Binding-site contacts:
Ligand atom C6 contacts residue ASN299 of chain 1.A at 4.4 Å.
Ligand atom O7 contacts residue GLU298 of chain 1.A at 4.1 Å.
Ligand atom C8 contacts residue ASN299 of chain 1.A at 4.1 Å.
Ligand atom C5 contacts residue ASN299 of chain 1.A at 3.6 Å.
Ligand atom O7 contacts residue ASN299 of chain 1.A at 2.6 Å (h-bond).
Ligand atom C1 contacts residue ASN299 of chain 1.A at 1.4 Å.
Ligand atom C4 contacts residue ASN299 of chain 1.A at 4.2 Å.
Ligand atom O5 contacts residue ASN299 of chain 1.A at 2.4 Å (h-bond).
Ligand atom O6 contacts residue ASN299 of chain 1.A at 3.9 Å.
Ligand atom C7 contacts residue ASN299 of chain 1.A at 2.9 Å.
Ligand atom C3 contacts residue ASN299 of chain 1.A at 3.8 Å.
Ligand atom C2 contacts residue ASN299 of chain 1.A at 2.5 Å.
Ligand atom N2 contacts residue ASN299 of chain 1.A at 2.9 Å (h-bond).

A small-molecule ligand and the protein it binds are described below.
Small molecule (SMILES): CC(=O)N[C@@H]1[C@@H](O)[C@H](O)[C@@H](CO)O[C@H]1O

Sequence of chain 1.A:
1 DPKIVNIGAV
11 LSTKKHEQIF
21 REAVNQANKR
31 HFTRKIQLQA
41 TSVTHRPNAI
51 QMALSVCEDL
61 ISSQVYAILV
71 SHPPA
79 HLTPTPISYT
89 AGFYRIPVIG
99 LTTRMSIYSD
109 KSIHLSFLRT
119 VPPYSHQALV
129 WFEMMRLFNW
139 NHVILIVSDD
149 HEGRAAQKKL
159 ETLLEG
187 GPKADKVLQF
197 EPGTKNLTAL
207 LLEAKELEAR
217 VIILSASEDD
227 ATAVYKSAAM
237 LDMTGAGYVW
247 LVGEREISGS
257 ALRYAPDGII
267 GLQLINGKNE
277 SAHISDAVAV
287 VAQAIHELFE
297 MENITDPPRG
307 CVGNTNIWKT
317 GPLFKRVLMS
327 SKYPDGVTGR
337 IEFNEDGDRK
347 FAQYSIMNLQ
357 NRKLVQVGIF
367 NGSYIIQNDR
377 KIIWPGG